Sequence of chain 1.A:
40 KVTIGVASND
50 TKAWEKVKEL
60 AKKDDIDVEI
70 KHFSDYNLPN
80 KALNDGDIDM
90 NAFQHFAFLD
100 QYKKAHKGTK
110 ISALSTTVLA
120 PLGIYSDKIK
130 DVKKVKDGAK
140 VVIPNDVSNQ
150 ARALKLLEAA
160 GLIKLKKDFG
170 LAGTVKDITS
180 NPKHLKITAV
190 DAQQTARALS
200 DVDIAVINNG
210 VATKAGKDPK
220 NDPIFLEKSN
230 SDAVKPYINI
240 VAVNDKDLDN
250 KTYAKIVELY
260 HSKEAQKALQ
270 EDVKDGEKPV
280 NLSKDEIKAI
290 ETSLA

The small molecule below binds the protein below.
Small molecule (SMILES): CSCC[C@H](N)C(=O)O

Binding-site contacts:
Ligand atom CG contacts residue TYR75 of chain 1.A at 3.9 Å (hydrophobic).
Ligand atom CB contacts residue HIS94 of chain 1.A at 3.9 Å.
Ligand atom O contacts residue ALA119 of chain 1.A at 3.8 Å.
Ligand atom CB contacts residue TYR75 of chain 1.A at 4.0 Å (hydrophobic).
Ligand atom O contacts residue GLY1 of chain 1.B at 3.5 Å.
Ligand atom CA contacts residue GLY1 of chain 1.B at 2.4 Å.
Ligand atom CE contacts residue PHE97 of chain 1.A at 3.6 Å (hydrophobic).
Ligand atom CE contacts residue PHE92 of chain 1.A at 3.6 Å (hydrophobic).
Ligand atom CB contacts residue GLY1 of chain 1.B at 3.7 Å.
Ligand atom CA contacts residue ASN207 of chain 1.A at 4.1 Å.
Ligand atom CB contacts residue PHE92 of chain 1.A at 3.4 Å (hydrophobic).
Ligand atom O contacts residue ASN238 of chain 1.A at 3.0 Å (h-bond).
Ligand atom CE contacts residue TYR75 of chain 1.A at 3.6 Å (hydrophobic).
Ligand atom CA contacts residue TYR75 of chain 1.A at 3.8 Å (hydrophobic).
Ligand atom OXT contacts residue ASN207 of chain 1.A at 2.7 Å (h-bond).
Ligand atom N contacts residue GLY1 of chain 1.B at 1.3 Å.
Ligand atom OXT contacts residue ALA119 of chain 1.A at 4.1 Å.
Ligand atom O contacts residue HIS94 of chain 1.A at 3.8 Å.
Ligand atom CB contacts residue GLN93 of chain 1.A at 4.1 Å.
Ligand atom CE contacts residue GLN93 of chain 1.A at 3.6 Å.
Ligand atom OXT contacts residue ARG151 of chain 1.A at 2.8 Å (salt-bridge).
Ligand atom N contacts residue PHE92 of chain 1.A at 4.0 Å.
Ligand atom CA contacts residue ASN238 of chain 1.A at 3.8 Å.
Ligand atom SD contacts residue PHE97 of chain 1.A at 3.4 Å.
Ligand atom C contacts residue ARG151 of chain 1.A at 3.4 Å.
Ligand atom CG contacts residue ASN148 of chain 1.A at 3.8 Å.
Ligand atom C contacts residue ASN207 of chain 1.A at 3.7 Å.
Ligand atom CG contacts residue ASN207 of chain 1.A at 3.9 Å.
Ligand atom SD contacts residue GLN93 of chain 1.A at 3.8 Å.
Ligand atom O contacts residue TYR236 of chain 1.A at 4.1 Å.
Ligand atom CB contacts residue ASN238 of chain 1.A at 3.8 Å.
Ligand atom OXT contacts residue GLY1 of chain 1.B at 3.7 Å.
Ligand atom O contacts residue ARG151 of chain 1.A at 3.4 Å (salt-bridge).
Ligand atom C contacts residue GLY1 of chain 1.B at 3.1 Å.
Ligand atom SD contacts residue HIS94 of chain 1.A at 3.4 Å (h-bond).
Ligand atom CG contacts residue HIS94 of chain 1.A at 3.4 Å.
Ligand atom C contacts residue ASN238 of chain 1.A at 4.0 Å.
Ligand atom N contacts residue ASN238 of chain 1.A at 2.8 Å (h-bond).
Ligand atom C contacts residue HIS94 of chain 1.A at 4.0 Å.
Ligand atom SD contacts residue ASN148 of chain 1.A at 3.6 Å.